Sequence of chain 1.A:
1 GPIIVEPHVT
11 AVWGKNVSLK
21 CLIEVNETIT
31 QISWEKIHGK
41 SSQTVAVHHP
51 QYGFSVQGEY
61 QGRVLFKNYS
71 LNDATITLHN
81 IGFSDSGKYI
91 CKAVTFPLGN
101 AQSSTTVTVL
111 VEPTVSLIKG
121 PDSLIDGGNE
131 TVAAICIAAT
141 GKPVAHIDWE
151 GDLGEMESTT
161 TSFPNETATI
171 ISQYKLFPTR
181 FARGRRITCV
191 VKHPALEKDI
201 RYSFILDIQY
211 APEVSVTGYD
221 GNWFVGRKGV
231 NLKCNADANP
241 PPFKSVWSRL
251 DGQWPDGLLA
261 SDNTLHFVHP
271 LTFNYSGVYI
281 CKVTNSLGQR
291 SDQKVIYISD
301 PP

The small molecule below binds the protein below.
Small molecule (SMILES): CC(=O)N[C@H]1[C@H](O[C@H]2[C@H](O)[C@@H](NC(C)=O)CO[C@@H]2CO)O[C@H](CO)[C@@H](O[C@@H]2O[C@H](CO)[C@@H](O)[C@H](O)[C@@H]2O)[C@@H]1O

Binding-site contacts:
Ligand atom C6 contacts residue ASN68 of chain 1.A at 3.8 Å.
Ligand atom C5 contacts residue ASN68 of chain 1.A at 3.4 Å.
Ligand atom N2 contacts residue ASN68 of chain 1.A at 3.2 Å (h-bond).
Ligand atom C8 contacts residue TYR69 of chain 1.A at 4.2 Å (hydrophobic).
Ligand atom C2 contacts residue ASN68 of chain 1.A at 2.6 Å.
Ligand atom O5 contacts residue ASP73 of chain 1.A at 3.3 Å (salt-bridge).
Ligand atom C1 contacts residue ASN68 of chain 1.A at 1.4 Å.
Ligand atom O5 contacts residue ASN68 of chain 1.A at 2.3 Å (h-bond).
Ligand atom C6 contacts residue ASP73 of chain 1.A at 4.0 Å.
Ligand atom O6 contacts residue ASP73 of chain 1.A at 3.1 Å (salt-bridge).
Ligand atom C5 contacts residue ASP73 of chain 1.A at 4.2 Å.
Ligand atom C4 contacts residue ASN68 of chain 1.A at 4.2 Å.
Ligand atom O7 contacts residue LYS67 of chain 1.A at 3.7 Å.
Ligand atom O6 contacts residue ASN68 of chain 1.A at 4.1 Å.
Ligand atom C1 contacts residue ASP73 of chain 1.A at 4.2 Å.
Ligand atom C3 contacts residue ASN68 of chain 1.A at 3.9 Å.
Ligand atom C7 contacts residue LYS67 of chain 1.A at 4.1 Å.
Ligand atom C7 contacts residue ASN68 of chain 1.A at 3.8 Å.
Ligand atom O7 contacts residue ASN68 of chain 1.A at 3.9 Å.